A small-molecule ligand and the protein it binds are described below.
Small molecule (SMILES): CSC[C@H]1O[C@@H](n2cnc3c(N)ncnc32)[C@H](O)[C@@H]1O

Sequence of chain 1.B:
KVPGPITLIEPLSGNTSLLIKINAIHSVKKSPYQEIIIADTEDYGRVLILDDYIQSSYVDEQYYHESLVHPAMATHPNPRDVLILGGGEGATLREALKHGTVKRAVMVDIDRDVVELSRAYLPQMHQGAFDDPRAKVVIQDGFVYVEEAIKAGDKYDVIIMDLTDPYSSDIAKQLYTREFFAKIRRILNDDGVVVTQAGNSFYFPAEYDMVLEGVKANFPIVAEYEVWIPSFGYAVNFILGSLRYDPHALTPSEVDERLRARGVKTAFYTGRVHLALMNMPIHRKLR

Binding-site contacts:
Ligand atom C5 contacts residue ILE132 of chain 1.B at 3.7 Å (hydrophobic).
Ligand atom N1 contacts residue ASP163 of chain 1.B at 3.7 Å.
Ligand atom C8 contacts residue ILE193 of chain 1.B at 3.5 Å (hydrophobic).
Ligand atom C5' contacts residue LEU185 of chain 1.B at 3.7 Å (hydrophobic).
Ligand atom C8 contacts residue THR186 of chain 1.B at 3.3 Å.
Ligand atom S5' contacts residue GLY109 of chain 1.B at 3.6 Å.
Ligand atom C4' contacts residue ASP131 of chain 1.B at 3.4 Å.
Ligand atom N6 contacts residue ILE193 of chain 1.B at 3.0 Å (h-bond).
Ligand atom N3 contacts residue ASP131 of chain 1.B at 3.7 Å.
Ligand atom C1' contacts residue ASP131 of chain 1.B at 3.5 Å.
Ligand atom N3 contacts residue ILE132 of chain 1.B at 3.2 Å (h-bond).
Ligand atom C3' contacts residue ASP131 of chain 1.B at 3.4 Å.
Ligand atom S5' contacts residue GLU111 of chain 1.B at 3.5 Å (salt-bridge).
Ligand atom O3' contacts residue ASP131 of chain 1.B at 2.7 Å (salt-bridge).
Ligand atom C4 contacts residue ILE132 of chain 1.B at 3.6 Å (hydrophobic).
Ligand atom C5' contacts residue ASP184 of chain 1.B at 3.2 Å.
Ligand atom O4' contacts residue LEU185 of chain 1.B at 3.5 Å.
Ligand atom O2' contacts residue ASP133 of chain 1.B at 3.7 Å.
Ligand atom O2' contacts residue ASP131 of chain 1.B at 2.7 Å (salt-bridge).
Ligand atom C2 contacts residue ILE132 of chain 1.B at 3.3 Å (hydrophobic).
Ligand atom N6 contacts residue ASP163 of chain 1.B at 3.0 Å (salt-bridge).
Ligand atom C4' contacts residue ASP184 of chain 1.B at 3.7 Å.
Ligand atom S5' contacts residue ASP184 of chain 1.B at 3.5 Å (salt-bridge).
Ligand atom C2' contacts residue ASP131 of chain 1.B at 3.6 Å.
Ligand atom N6 contacts residue LEU197 of chain 1.B at 3.5 Å.
Ligand atom C2 contacts residue GLY164 of chain 1.B at 3.5 Å.
Ligand atom N1 contacts residue GLY164 of chain 1.B at 2.9 Å (h-bond).
Ligand atom C5 contacts residue LEU185 of chain 1.B at 3.8 Å (hydrophobic).
Ligand atom CS contacts residue GLU111 of chain 1.B at 3.5 Å.
Ligand atom N7 contacts residue ILE193 of chain 1.B at 3.5 Å.
Ligand atom O2' contacts residue GLN56 of chain 1.B at 3.0 Å (h-bond).
Ligand atom O4' contacts residue THR186 of chain 1.B at 3.5 Å (h-bond).
Ligand atom O2' contacts residue ILE132 of chain 1.B at 3.6 Å.
Ligand atom C5' contacts residue THR186 of chain 1.B at 3.6 Å.
Ligand atom O3' contacts residue VAL136 of chain 1.B at 3.5 Å.
Ligand atom C4 contacts residue LEU185 of chain 1.B at 3.5 Å (hydrophobic).
Ligand atom O4' contacts residue GLY108 of chain 1.B at 3.7 Å.
Ligand atom S5' contacts residue SPD1 of chain 1.F at 3.2 Å.
Ligand atom CS contacts residue LEU70 of chain 1.B at 3.8 Å (hydrophobic).
Ligand atom N7 contacts residue ALA194 of chain 1.B at 3.6 Å.